This protein binds this small molecule.
Small molecule (SMILES): CC(C)C[C@H](NC(=O)OCC(C)(C)S(=O)c1ccccc1)C(=O)N[C@@H](C[C@@H]1CCNC1=O)[C@H](O)S(=O)(=O)O

Binding-site contacts:
Ligand atom O3 contacts residue CYS149 of chain 1.B at 2.6 Å (h-bond).
Ligand atom C11 contacts residue URR1 of chain 1.F at 0.1 Å.
Ligand atom C15 contacts residue GLU170 of chain 1.B at 3.2 Å.
Ligand atom C6 contacts residue URR1 of chain 1.F at 0.2 Å.
Ligand atom C15 contacts residue URR1 of chain 1.F at 0.7 Å.
Ligand atom C14 contacts residue URR1 of chain 1.F at 0.1 Å.
Ligand atom O1 contacts residue URR1 of chain 1.F at 0.6 Å (h-bond).
Ligand atom O5 contacts residue URR1 of chain 1.F at 0.7 Å (h-bond).
Ligand atom C4 contacts residue URR1 of chain 1.F at 0.2 Å.
Ligand atom O4 contacts residue URR1 of chain 1.F at 1.0 Å (h-bond).
Ligand atom C8 contacts residue CYS149 of chain 1.B at 2.7 Å (hydrophobic).
Ligand atom C9 contacts residue CYS149 of chain 1.B at 3.2 Å (hydrophobic).
Ligand atom C13 contacts residue URR1 of chain 1.F at 0.0 Å.
Ligand atom O1 contacts residue GLU170 of chain 1.B at 3.0 Å (salt-bridge).
Ligand atom N2 contacts residue HIS168 of chain 1.B at 3.0 Å (h-bond).
Ligand atom C5 contacts residue URR1 of chain 1.F at 0.3 Å.
Ligand atom N2 contacts residue CYS149 of chain 1.B at 3.1 Å (h-bond).
Ligand atom N1 contacts residue URR1 of chain 1.F at 0.3 Å (h-bond).
Ligand atom O3 contacts residue HIS45 of chain 1.B at 2.9 Å (h-bond).
Ligand atom C3 contacts residue URR1 of chain 1.F at 0.3 Å.
Ligand atom O2 contacts residue HIS167 of chain 1.B at 2.8 Å (h-bond).
Ligand atom C16 contacts residue URR1 of chain 1.F at 0.6 Å.
Ligand atom N3 contacts residue GLU170 of chain 1.B at 3.1 Å (salt-bridge).
Ligand atom O2 contacts residue GLU170 of chain 1.B at 3.3 Å.
Ligand atom C7 contacts residue URR1 of chain 1.F at 0.5 Å.
Ligand atom N2 contacts residue URR1 of chain 1.F at 0.1 Å (h-bond).
Ligand atom N3 contacts residue PHE144 of chain 1.B at 3.3 Å (h-bond).
Ligand atom O5 contacts residue GLN193 of chain 1.B at 3.0 Å (h-bond).
Ligand atom O2 contacts residue URR1 of chain 1.F at 0.2 Å (h-bond).
Ligand atom C12 contacts residue URR1 of chain 1.F at 0.1 Å.
Ligand atom N1 contacts residue GLN193 of chain 1.B at 3.0 Å (h-bond).
Ligand atom C1 contacts residue URR1 of chain 1.F at 0.6 Å.
Ligand atom C13 contacts residue ASN146 of chain 1.B at 3.2 Å.
Ligand atom C9 contacts residue URR1 of chain 1.F at 0.1 Å.
Ligand atom N3 contacts residue URR1 of chain 1.F at 0.1 Å (h-bond).
Ligand atom C8 contacts residue URR1 of chain 1.F at 0.1 Å.
Ligand atom O3 contacts residue URR1 of chain 1.F at 1.3 Å.
Ligand atom C2 contacts residue URR1 of chain 1.F at 0.4 Å.
Ligand atom C10 contacts residue URR1 of chain 1.F at 0.0 Å.
Ligand atom C14 contacts residue CYS149 of chain 1.B at 1.8 Å (hydrophobic).

Sequence of chain 1.B:
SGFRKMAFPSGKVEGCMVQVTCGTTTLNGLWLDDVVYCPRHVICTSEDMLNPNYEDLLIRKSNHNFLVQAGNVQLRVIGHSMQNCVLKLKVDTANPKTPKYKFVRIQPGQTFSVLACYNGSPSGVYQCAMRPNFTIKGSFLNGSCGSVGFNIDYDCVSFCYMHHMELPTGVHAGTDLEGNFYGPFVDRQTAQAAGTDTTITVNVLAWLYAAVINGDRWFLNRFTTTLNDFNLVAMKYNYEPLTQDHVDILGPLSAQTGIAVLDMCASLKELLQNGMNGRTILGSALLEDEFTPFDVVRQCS